Binding-site contacts:
Ligand atom C6 contacts residue ARG222 of chain 1.A at 3.4 Å.
Ligand atom C8 contacts residue SER128 of chain 1.A at 4.5 Å.
Ligand atom O3 contacts residue ASP132 of chain 1.A at 3.1 Å (salt-bridge).
Ligand atom C3 contacts residue ASP132 of chain 1.A at 3.3 Å.
Ligand atom C8 contacts residue ARG222 of chain 1.A at 3.4 Å.
Ligand atom O7 contacts residue ASN105 of chain 1.A at 3.4 Å (h-bond).
Ligand atom O7 contacts residue LEU129 of chain 1.A at 4.2 Å.
Ligand atom C4 contacts residue ASP132 of chain 1.A at 4.4 Å.
Ligand atom C7 contacts residue ASP132 of chain 1.A at 3.6 Å.
Ligand atom C4 contacts residue ASN105 of chain 1.A at 4.3 Å.
Ligand atom C2 contacts residue ASN105 of chain 1.A at 2.5 Å.
Ligand atom N2 contacts residue ASP132 of chain 1.A at 3.1 Å (salt-bridge).
Ligand atom C5 contacts residue ARG222 of chain 1.A at 4.0 Å.
Ligand atom O5 contacts residue LEU206 of chain 1.A at 4.0 Å.
Ligand atom C1 contacts residue LEU206 of chain 1.A at 4.4 Å (hydrophobic).
Ligand atom C5 contacts residue ASN105 of chain 1.A at 3.6 Å.
Ligand atom N2 contacts residue ARG222 of chain 1.A at 4.5 Å.
Ligand atom C8 contacts residue ILE130 of chain 1.A at 3.5 Å (hydrophobic).
Ligand atom C8 contacts residue LEU131 of chain 1.A at 3.5 Å (hydrophobic).
Ligand atom C8 contacts residue ASP132 of chain 1.A at 3.4 Å.
Ligand atom C8 contacts residue LEU129 of chain 1.A at 3.4 Å (hydrophobic).
Ligand atom O5 contacts residue ARG222 of chain 1.A at 3.7 Å.
Ligand atom C8 contacts residue ASN105 of chain 1.A at 4.4 Å.
Ligand atom O6 contacts residue THR107 of chain 1.A at 4.4 Å.
Ligand atom C7 contacts residue ARG222 of chain 1.A at 4.4 Å.
Ligand atom C2 contacts residue ASP132 of chain 1.A at 4.1 Å.
Ligand atom O5 contacts residue ASP132 of chain 1.A at 4.3 Å.
Ligand atom C3 contacts residue ASN105 of chain 1.A at 3.8 Å.
Ligand atom C6 contacts residue THR107 of chain 1.A at 4.5 Å.
Ligand atom C5 contacts residue THR107 of chain 1.A at 4.1 Å.
Ligand atom C7 contacts residue LEU129 of chain 1.A at 4.2 Å (hydrophobic).
Ligand atom O7 contacts residue HIS223 of chain 1.A at 4.2 Å.
Ligand atom O4 contacts residue ASP132 of chain 1.A at 4.3 Å.
Ligand atom O5 contacts residue ASN105 of chain 1.A at 2.4 Å (h-bond).
Ligand atom N2 contacts residue ASN105 of chain 1.A at 2.9 Å (h-bond).
Ligand atom C7 contacts residue ILE130 of chain 1.A at 4.3 Å (hydrophobic).
Ligand atom O6 contacts residue ARG222 of chain 1.A at 4.4 Å.
Ligand atom C7 contacts residue ASN105 of chain 1.A at 3.3 Å.
Ligand atom C1 contacts residue ASN105 of chain 1.A at 1.4 Å.

A small-molecule ligand and the protein it binds are described below.
Small molecule (SMILES): CC(=O)N[C@H]1[C@H](O[C@H]2[C@H](O)[C@@H](NC(C)=O)CO[C@@H]2CO)O[C@H](CO)[C@@H](O)[C@@H]1O

Sequence of chain 1.A:
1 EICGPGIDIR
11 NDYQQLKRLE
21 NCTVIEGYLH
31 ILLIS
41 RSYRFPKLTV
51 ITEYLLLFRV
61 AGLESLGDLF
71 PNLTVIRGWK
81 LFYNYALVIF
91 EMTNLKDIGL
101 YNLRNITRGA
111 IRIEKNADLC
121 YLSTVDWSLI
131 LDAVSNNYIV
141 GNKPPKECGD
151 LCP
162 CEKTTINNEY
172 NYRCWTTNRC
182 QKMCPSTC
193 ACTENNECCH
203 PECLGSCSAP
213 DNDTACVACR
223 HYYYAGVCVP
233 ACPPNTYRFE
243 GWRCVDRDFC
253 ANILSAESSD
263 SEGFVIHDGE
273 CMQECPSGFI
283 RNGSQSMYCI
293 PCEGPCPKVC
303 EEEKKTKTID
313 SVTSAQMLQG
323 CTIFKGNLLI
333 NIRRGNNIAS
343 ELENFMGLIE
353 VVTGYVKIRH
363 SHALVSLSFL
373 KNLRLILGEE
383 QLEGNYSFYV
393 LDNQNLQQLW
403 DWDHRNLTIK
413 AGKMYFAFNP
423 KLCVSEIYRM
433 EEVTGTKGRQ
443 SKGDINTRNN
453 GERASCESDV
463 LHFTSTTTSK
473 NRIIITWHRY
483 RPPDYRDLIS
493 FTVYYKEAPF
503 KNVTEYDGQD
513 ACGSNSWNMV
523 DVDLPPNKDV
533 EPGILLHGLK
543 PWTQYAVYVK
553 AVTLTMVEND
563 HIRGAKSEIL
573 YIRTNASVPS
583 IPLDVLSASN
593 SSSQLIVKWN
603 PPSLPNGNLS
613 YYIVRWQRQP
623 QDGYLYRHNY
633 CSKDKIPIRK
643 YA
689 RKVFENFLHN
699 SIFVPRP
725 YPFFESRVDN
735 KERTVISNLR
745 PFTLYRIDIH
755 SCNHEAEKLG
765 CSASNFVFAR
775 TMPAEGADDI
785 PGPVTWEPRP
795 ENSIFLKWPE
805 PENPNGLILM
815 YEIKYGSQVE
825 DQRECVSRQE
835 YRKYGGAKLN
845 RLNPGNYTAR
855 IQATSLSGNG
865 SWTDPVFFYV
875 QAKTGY